Sequence of chain 1.C:
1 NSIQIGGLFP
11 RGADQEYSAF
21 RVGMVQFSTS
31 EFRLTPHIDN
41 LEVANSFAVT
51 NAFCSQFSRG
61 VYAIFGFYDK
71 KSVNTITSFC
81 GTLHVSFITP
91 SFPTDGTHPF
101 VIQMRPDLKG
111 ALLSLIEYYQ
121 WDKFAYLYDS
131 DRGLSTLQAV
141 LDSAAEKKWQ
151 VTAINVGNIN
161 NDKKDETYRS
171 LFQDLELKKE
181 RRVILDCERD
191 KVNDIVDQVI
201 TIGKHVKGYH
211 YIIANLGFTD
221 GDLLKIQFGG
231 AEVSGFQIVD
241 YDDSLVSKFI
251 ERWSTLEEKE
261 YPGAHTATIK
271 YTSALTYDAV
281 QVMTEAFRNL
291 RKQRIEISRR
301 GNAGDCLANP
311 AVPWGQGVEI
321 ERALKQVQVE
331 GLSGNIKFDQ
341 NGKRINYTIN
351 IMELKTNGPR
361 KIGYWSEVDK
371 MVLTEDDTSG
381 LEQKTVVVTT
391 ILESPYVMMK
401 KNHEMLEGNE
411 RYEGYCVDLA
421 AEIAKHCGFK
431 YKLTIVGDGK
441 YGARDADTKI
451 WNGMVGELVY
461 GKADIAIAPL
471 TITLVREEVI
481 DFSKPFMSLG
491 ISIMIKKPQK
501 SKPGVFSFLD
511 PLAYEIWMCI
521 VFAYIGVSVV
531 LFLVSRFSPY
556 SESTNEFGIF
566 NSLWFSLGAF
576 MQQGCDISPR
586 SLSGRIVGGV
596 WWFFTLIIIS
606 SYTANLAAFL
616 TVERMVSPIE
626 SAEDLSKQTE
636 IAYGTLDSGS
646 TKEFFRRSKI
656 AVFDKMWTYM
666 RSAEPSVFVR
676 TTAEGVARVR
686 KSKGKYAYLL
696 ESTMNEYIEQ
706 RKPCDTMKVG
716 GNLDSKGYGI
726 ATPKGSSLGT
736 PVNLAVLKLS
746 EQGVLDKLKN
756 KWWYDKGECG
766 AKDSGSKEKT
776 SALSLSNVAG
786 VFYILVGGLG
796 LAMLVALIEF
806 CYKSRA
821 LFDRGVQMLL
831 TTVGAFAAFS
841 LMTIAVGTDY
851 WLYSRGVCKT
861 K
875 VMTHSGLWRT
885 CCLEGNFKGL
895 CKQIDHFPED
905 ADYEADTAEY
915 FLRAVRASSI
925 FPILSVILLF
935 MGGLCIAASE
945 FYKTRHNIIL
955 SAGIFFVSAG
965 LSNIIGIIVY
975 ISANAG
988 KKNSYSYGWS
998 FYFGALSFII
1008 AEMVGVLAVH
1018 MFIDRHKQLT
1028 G

A protein and the small-molecule ligand that binds it are described below.
Small molecule (SMILES): N[C@@H](CCC(=O)O)C(=O)O

Binding-site contacts:
Ligand atom OE1 contacts residue SER645 of chain 1.C at 3.1 Å (h-bond).
Ligand atom CD contacts residue GLY644 of chain 1.C at 4.2 Å.
Ligand atom C contacts residue ARG476 of chain 1.C at 3.8 Å.
Ligand atom C contacts residue THR471 of chain 1.C at 4.2 Å.
Ligand atom OE1 contacts residue THR646 of chain 1.C at 2.6 Å (h-bond).
Ligand atom CD contacts residue THR646 of chain 1.C at 3.2 Å.
Ligand atom CD contacts residue GLU696 of chain 1.C at 3.8 Å.
Ligand atom N contacts residue LEU470 of chain 1.C at 3.9 Å.
Ligand atom OXT contacts residue GLY644 of chain 1.C at 4.1 Å.
Ligand atom CA contacts residue TYR441 of chain 1.C at 4.1 Å (hydrophobic).
Ligand atom CA contacts residue GLU696 of chain 1.C at 3.4 Å.
Ligand atom O contacts residue THR471 of chain 1.C at 4.1 Å.
Ligand atom CB contacts residue TYR441 of chain 1.C at 3.6 Å (hydrophobic).
Ligand atom OXT contacts residue ARG476 of chain 1.C at 3.0 Å (salt-bridge).
Ligand atom CA contacts residue PRO469 of chain 1.C at 4.3 Å (hydrophobic).
Ligand atom CG contacts residue GLU696 of chain 1.C at 4.1 Å.
Ligand atom CB contacts residue SER645 of chain 1.C at 4.2 Å.
Ligand atom C contacts residue SER645 of chain 1.C at 3.8 Å.
Ligand atom CA contacts residue SER645 of chain 1.C at 3.4 Å.
Ligand atom OE2 contacts residue LYS647 of chain 1.C at 4.2 Å.
Ligand atom N contacts residue GLU696 of chain 1.C at 3.4 Å (salt-bridge).
Ligand atom CG contacts residue TYR441 of chain 1.C at 3.6 Å (hydrophobic).
Ligand atom C contacts residue TYR441 of chain 1.C at 3.4 Å (hydrophobic).
Ligand atom CB contacts residue GLU696 of chain 1.C at 3.3 Å.
Ligand atom O contacts residue TYR441 of chain 1.C at 3.2 Å.
Ligand atom OE2 contacts residue SER645 of chain 1.C at 2.6 Å (h-bond).
Ligand atom OE2 contacts residue THR646 of chain 1.C at 2.5 Å (h-bond).
Ligand atom O contacts residue ARG476 of chain 1.C at 3.9 Å.
Ligand atom CD contacts residue SER645 of chain 1.C at 3.1 Å.
Ligand atom OXT contacts residue SER645 of chain 1.C at 3.1 Å (h-bond).
Ligand atom N contacts residue THR471 of chain 1.C at 2.6 Å (h-bond).
Ligand atom OXT contacts residue TYR441 of chain 1.C at 3.8 Å.
Ligand atom CG contacts residue SER645 of chain 1.C at 4.0 Å.
Ligand atom O contacts residue PRO469 of chain 1.C at 3.6 Å (h-bond).
Ligand atom CA contacts residue THR471 of chain 1.C at 3.2 Å.
Ligand atom OE2 contacts residue GLY644 of chain 1.C at 3.1 Å.
Ligand atom OE1 contacts residue GLU696 of chain 1.C at 2.8 Å (salt-bridge).
Ligand atom N contacts residue PRO469 of chain 1.C at 3.2 Å (h-bond).
Ligand atom N contacts residue TYR723 of chain 1.C at 3.5 Å.
Ligand atom O contacts residue LEU470 of chain 1.C at 3.8 Å.